Binding-site contacts:
Ligand atom C5' contacts residue LYS524 of chain 1.C at 3.9 Å.
Ligand atom O2B contacts residue GLY521 of chain 1.C at 3.3 Å.
Ligand atom N7 contacts residue LEU526 of chain 1.C at 3.4 Å.
Ligand atom PA contacts residue GLY523 of chain 1.C at 4.0 Å.
Ligand atom N3B contacts residue ARG766 of chain 1.D at 3.0 Å (salt-bridge).
Ligand atom O3A contacts residue GLY521 of chain 1.C at 3.6 Å (h-bond).
Ligand atom O2A contacts residue CYS522 of chain 1.C at 3.2 Å (h-bond).
Ligand atom O1B contacts residue PRO520 of chain 1.C at 2.3 Å.
Ligand atom C4 contacts residue LEU526 of chain 1.C at 3.9 Å (hydrophobic).
Ligand atom PB contacts residue GLY521 of chain 1.C at 2.7 Å.
Ligand atom O1B contacts residue CYS522 of chain 1.C at 3.8 Å.
Ligand atom O3G contacts residue ARG635 of chain 1.D at 3.3 Å (salt-bridge).
Ligand atom O2G contacts residue ARG766 of chain 1.D at 3.7 Å.
Ligand atom O2G contacts residue ARG635 of chain 1.D at 1.3 Å (salt-bridge).
Ligand atom C2 contacts residue GLY684 of chain 1.C at 3.6 Å.
Ligand atom N6 contacts residue ILE656 of chain 1.C at 3.4 Å.
Ligand atom N3 contacts residue GLY684 of chain 1.C at 3.9 Å.
Ligand atom O2A contacts residue GLY521 of chain 1.C at 3.8 Å.
Ligand atom PG contacts residue ARG766 of chain 1.D at 2.3 Å.
Ligand atom C2 contacts residue CYS522 of chain 1.C at 3.9 Å (hydrophobic).
Ligand atom C5 contacts residue LEU526 of chain 1.C at 3.5 Å (hydrophobic).
Ligand atom N1 contacts residue ILE656 of chain 1.C at 3.5 Å.
Ligand atom O2A contacts residue LYS524 of chain 1.C at 2.9 Å (salt-bridge).
Ligand atom PB contacts residue PRO520 of chain 1.C at 3.7 Å.
Ligand atom N6 contacts residue ILE479 of chain 1.C at 3.4 Å.
Ligand atom C6 contacts residue ILE479 of chain 1.C at 3.8 Å (hydrophobic).
Ligand atom O1B contacts residue GLY521 of chain 1.C at 1.3 Å (h-bond).
Ligand atom C8 contacts residue LEU526 of chain 1.C at 3.7 Å (hydrophobic).
Ligand atom O1G contacts residue ARG635 of chain 1.D at 3.1 Å (salt-bridge).
Ligand atom O3G contacts residue ARG766 of chain 1.D at 2.9 Å (salt-bridge).
Ligand atom C5' contacts residue THR525 of chain 1.C at 3.7 Å.
Ligand atom N3B contacts residue GLY521 of chain 1.C at 3.9 Å.
Ligand atom N3 contacts residue GLY523 of chain 1.C at 3.6 Å.
Ligand atom C2 contacts residue GLY523 of chain 1.C at 3.7 Å.
Ligand atom PA contacts residue GLY521 of chain 1.C at 3.8 Å.
Ligand atom O2A contacts residue GLY523 of chain 1.C at 2.7 Å (h-bond).
Ligand atom PG contacts residue ARG635 of chain 1.D at 2.8 Å.
Ligand atom O1G contacts residue ARG766 of chain 1.D at 1.3 Å (salt-bridge).
Ligand atom O1A contacts residue GLY521 of chain 1.C at 3.3 Å.
Ligand atom N7 contacts residue ASN660 of chain 1.C at 3.9 Å.

Sequence of chain 1.D:
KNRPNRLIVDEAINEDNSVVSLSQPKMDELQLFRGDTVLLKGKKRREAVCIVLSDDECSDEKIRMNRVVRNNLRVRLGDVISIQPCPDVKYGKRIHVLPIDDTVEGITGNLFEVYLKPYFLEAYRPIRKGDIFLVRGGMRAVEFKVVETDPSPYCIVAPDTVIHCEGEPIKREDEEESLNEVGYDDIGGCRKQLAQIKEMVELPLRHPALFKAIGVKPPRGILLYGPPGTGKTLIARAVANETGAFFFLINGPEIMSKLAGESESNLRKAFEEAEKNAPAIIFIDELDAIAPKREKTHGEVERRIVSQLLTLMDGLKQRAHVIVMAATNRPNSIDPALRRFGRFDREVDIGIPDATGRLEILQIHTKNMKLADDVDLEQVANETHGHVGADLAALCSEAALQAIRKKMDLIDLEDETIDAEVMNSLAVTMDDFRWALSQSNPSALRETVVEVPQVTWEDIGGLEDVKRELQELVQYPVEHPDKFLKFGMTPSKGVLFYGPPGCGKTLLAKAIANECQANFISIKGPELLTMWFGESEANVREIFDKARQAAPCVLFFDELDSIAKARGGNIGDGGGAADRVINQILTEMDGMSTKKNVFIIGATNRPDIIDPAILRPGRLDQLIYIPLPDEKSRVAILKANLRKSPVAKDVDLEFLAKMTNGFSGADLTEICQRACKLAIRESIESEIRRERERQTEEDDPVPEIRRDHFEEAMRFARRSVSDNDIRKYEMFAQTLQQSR

Sequence of chain 1.C:
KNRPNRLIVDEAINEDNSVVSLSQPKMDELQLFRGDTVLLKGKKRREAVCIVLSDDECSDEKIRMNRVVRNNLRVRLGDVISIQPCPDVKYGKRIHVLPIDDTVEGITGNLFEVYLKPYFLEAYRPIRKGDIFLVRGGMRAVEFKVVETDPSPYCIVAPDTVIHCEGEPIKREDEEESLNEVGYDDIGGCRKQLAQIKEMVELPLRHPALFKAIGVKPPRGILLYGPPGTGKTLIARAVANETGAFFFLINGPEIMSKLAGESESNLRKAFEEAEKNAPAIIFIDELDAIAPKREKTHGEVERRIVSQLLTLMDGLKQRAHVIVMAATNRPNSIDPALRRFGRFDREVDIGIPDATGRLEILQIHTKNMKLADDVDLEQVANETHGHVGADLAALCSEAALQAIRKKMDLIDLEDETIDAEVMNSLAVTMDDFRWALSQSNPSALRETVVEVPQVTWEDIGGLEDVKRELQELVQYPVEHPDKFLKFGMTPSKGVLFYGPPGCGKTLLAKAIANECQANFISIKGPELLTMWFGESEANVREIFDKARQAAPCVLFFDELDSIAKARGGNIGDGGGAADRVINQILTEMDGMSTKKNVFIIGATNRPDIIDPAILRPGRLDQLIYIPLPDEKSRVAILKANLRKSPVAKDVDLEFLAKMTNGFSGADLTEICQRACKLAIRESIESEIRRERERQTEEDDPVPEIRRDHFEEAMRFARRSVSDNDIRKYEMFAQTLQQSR

This protein binds this small molecule.
Small molecule (SMILES): Nc1ncnc2c1ncn2[C@@H]1O[C@H](CO[P](=O)(O)O[P](=O)(O)NP(=O)(O)O)[C@@H](O)[C@H]1O